Sequence of chain 1.A:
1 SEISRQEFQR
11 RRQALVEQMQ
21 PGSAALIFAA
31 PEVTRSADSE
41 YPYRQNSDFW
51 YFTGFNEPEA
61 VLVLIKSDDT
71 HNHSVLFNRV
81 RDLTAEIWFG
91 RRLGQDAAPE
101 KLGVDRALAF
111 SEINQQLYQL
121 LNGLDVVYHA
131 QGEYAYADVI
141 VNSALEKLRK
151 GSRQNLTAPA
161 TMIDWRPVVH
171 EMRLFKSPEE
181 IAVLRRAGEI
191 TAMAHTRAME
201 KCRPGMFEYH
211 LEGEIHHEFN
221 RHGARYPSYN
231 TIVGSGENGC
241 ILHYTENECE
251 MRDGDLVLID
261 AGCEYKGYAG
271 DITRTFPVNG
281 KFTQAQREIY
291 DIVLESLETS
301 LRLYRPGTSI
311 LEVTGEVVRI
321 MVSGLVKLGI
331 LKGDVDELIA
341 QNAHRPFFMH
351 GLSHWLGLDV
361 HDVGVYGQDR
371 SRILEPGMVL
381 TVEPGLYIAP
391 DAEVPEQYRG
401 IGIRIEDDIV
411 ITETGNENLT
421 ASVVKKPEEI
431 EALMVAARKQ

Sequence of chain 2.A:
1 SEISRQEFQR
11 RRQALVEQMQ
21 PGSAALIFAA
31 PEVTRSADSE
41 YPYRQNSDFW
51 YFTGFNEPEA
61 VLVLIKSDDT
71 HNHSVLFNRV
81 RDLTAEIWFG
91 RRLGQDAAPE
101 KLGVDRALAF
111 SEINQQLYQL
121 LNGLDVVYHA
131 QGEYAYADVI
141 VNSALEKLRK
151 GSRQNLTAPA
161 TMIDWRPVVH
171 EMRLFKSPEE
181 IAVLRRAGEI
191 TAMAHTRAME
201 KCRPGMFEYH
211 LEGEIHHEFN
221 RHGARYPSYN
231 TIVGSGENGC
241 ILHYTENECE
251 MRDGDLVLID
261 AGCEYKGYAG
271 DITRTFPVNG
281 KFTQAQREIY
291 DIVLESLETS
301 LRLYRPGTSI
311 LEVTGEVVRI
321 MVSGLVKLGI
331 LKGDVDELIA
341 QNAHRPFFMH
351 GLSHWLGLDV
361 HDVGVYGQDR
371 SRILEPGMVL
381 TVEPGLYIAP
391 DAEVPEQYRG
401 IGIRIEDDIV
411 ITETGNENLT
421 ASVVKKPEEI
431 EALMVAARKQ

The small molecule below binds the protein below.
Small molecule (SMILES): O=C(O)[C@@H]1CCCN1

Binding-site contacts:
Ligand atom CA contacts residue ZN1 of chain 1.I at 3.3 Å.
Ligand atom O contacts residue HIS243 of chain 1.A at 3.2 Å (h-bond).
Ligand atom CD contacts residue LEU242 of chain 1.A at 4.1 Å (hydrophobic).
Ligand atom CA contacts residue HIS361 of chain 1.A at 4.4 Å.
Ligand atom CG contacts residue GLU383 of chain 1.A at 3.5 Å.
Ligand atom CA contacts residue GLU383 of chain 1.A at 3.3 Å.
Ligand atom CG contacts residue ARG404 of chain 1.A at 3.4 Å.
Ligand atom CD contacts residue GLU383 of chain 1.A at 3.6 Å.
Ligand atom CB contacts residue HIS350 of chain 1.A at 3.6 Å.
Ligand atom CA contacts residue HIS243 of chain 1.A at 4.3 Å.
Ligand atom O contacts residue HIS361 of chain 1.A at 3.3 Å (h-bond).
Ligand atom CB contacts residue GLU383 of chain 1.A at 3.8 Å.
Ligand atom CD contacts residue ZN1 of chain 1.I at 3.5 Å.
Ligand atom CD contacts residue ASP260 of chain 1.A at 3.5 Å.
Ligand atom CD contacts residue HIS243 of chain 1.A at 3.7 Å.
Ligand atom C contacts residue LEU1 of chain 1.C at 1.3 Å (hydrophobic).
Ligand atom N contacts residue HIS243 of chain 1.A at 3.6 Å (h-bond).
Ligand atom C contacts residue HIS361 of chain 1.A at 3.7 Å.
Ligand atom C contacts residue HIS354 of chain 1.A at 4.5 Å.
Ligand atom CD contacts residue ARG404 of chain 1.A at 3.6 Å.
Ligand atom N contacts residue ASP260 of chain 1.A at 4.2 Å.
Ligand atom C contacts residue HIS243 of chain 1.A at 4.1 Å.
Ligand atom N contacts residue GLU383 of chain 1.A at 3.4 Å (salt-bridge).
Ligand atom CA contacts residue HIS350 of chain 1.A at 4.5 Å.
Ligand atom CA contacts residue LEU1 of chain 1.C at 2.4 Å (hydrophobic).
Ligand atom CB contacts residue ZN1 of chain 1.I at 4.4 Å.
Ligand atom N contacts residue ZN1 of chain 1.I at 2.5 Å.
Ligand atom O contacts residue TRP88 of chain 2.A at 3.8 Å.
Ligand atom C contacts residue TRP88 of chain 2.A at 4.3 Å (hydrophobic).
Ligand atom O contacts residue ZN1 of chain 1.I at 2.6 Å.
Ligand atom CG contacts residue HIS350 of chain 1.A at 4.0 Å.
Ligand atom O contacts residue LEU1 of chain 1.C at 2.3 Å (h-bond).
Ligand atom CB contacts residue LEU1 of chain 1.C at 3.3 Å (hydrophobic).
Ligand atom CG contacts residue LEU242 of chain 1.A at 4.4 Å (hydrophobic).
Ligand atom N contacts residue LEU1 of chain 1.C at 3.6 Å.
Ligand atom CG contacts residue ASP260 of chain 1.A at 4.5 Å.
Ligand atom N contacts residue HIS361 of chain 1.A at 4.2 Å.
Ligand atom C contacts residue ZN1 of chain 1.I at 3.2 Å.